Binding-site contacts:
Ligand atom C4 contacts residue ASN159 of chain 1.E at 4.2 Å.
Ligand atom C5 contacts residue ASN159 of chain 1.E at 3.6 Å.
Ligand atom O6 contacts residue THR161 of chain 1.E at 3.4 Å.
Ligand atom O7 contacts residue PRO215 of chain 1.A at 3.9 Å.
Ligand atom O6 contacts residue TRP216 of chain 1.A at 4.3 Å.
Ligand atom O7 contacts residue TRP216 of chain 1.A at 3.2 Å (h-bond).
Ligand atom O7 contacts residue ASN159 of chain 1.E at 3.6 Å.
Ligand atom C8 contacts residue VAL236 of chain 1.E at 4.0 Å (hydrophobic).
Ligand atom N2 contacts residue SER213 of chain 1.A at 4.0 Å.
Ligand atom O3 contacts residue TRP216 of chain 1.A at 4.3 Å.
Ligand atom C8 contacts residue THR161 of chain 1.E at 3.9 Å.
Ligand atom N2 contacts residue ASN159 of chain 1.E at 2.7 Å (h-bond).
Ligand atom C7 contacts residue TRP216 of chain 1.A at 4.4 Å (hydrophobic).
Ligand atom O5 contacts residue ASN159 of chain 1.E at 2.4 Å (h-bond).
Ligand atom C8 contacts residue SER213 of chain 1.A at 4.5 Å.
Ligand atom C2 contacts residue ASN159 of chain 1.E at 2.3 Å.
Ligand atom C1 contacts residue ASN159 of chain 1.E at 1.4 Å.
Ligand atom C2 contacts residue TRP216 of chain 1.A at 4.1 Å (hydrophobic).
Ligand atom C7 contacts residue ASN159 of chain 1.E at 3.3 Å.
Ligand atom C8 contacts residue ASN159 of chain 1.E at 4.2 Å.
Ligand atom C6 contacts residue THR161 of chain 1.E at 3.7 Å.
Ligand atom C3 contacts residue ASN159 of chain 1.E at 3.7 Å.

Sequence of chain 1.A:
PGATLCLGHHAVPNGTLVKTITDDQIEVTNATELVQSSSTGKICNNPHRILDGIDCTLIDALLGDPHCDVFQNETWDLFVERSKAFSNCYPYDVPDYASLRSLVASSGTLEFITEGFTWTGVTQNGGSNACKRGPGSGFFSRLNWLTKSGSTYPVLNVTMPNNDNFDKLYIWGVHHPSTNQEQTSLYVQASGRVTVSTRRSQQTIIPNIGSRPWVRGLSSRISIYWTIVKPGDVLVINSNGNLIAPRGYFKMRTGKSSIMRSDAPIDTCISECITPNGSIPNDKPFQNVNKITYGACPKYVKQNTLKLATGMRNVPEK

A small-molecule ligand and the protein it binds are described below.
Small molecule (SMILES): CC(=O)N[C@H]1[C@H](O[C@H]2[C@H](O)[C@@H](NC(C)=O)CO[C@@H]2CO)O[C@H](CO)[C@@H](O[C@@H]2O[C@H](CO[C@H]3O[C@H](CO)[C@@H](O)[C@H](O)[C@@H]3O)[C@@H](O)[C@H](O)[C@@H]2O)[C@@H]1O

Sequence of chain 1.E:
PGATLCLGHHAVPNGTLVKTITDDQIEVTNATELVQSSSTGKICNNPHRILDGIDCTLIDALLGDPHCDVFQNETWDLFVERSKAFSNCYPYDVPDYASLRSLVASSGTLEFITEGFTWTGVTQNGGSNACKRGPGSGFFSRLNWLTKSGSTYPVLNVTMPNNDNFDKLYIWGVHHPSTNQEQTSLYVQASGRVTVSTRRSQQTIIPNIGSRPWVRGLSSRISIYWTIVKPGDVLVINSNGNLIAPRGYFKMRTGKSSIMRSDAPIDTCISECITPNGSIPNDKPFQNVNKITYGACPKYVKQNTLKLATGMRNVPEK